Sequence of chain 1.A:
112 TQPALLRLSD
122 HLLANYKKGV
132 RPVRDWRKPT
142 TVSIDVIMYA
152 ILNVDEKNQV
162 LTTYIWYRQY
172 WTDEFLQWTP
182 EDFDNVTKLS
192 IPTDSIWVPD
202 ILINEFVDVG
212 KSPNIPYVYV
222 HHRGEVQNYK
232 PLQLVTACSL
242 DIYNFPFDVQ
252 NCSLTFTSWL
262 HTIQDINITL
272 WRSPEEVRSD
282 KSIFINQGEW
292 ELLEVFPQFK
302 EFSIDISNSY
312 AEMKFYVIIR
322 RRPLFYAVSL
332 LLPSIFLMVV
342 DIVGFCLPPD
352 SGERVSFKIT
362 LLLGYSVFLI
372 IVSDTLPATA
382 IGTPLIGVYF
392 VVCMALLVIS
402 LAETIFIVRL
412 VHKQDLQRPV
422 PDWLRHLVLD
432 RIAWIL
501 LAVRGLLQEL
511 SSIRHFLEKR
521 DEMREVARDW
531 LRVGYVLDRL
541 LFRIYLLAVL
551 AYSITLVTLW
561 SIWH

Binding-site contacts:
Ligand atom O4 contacts residue PHE300 of chain 1.A at 4.3 Å.
Ligand atom C5 contacts residue PHE300 of chain 1.A at 3.8 Å (hydrophobic).
Ligand atom O5 contacts residue ILE269 of chain 1.A at 3.9 Å.
Ligand atom O5 contacts residue PHE300 of chain 1.A at 4.1 Å.
Ligand atom C6 contacts residue PHE300 of chain 1.A at 4.5 Å (hydrophobic).
Ligand atom N2 contacts residue ASN268 of chain 1.A at 2.9 Å (h-bond).
Ligand atom C1 contacts residue ILE264 of chain 1.A at 4.5 Å (hydrophobic).
Ligand atom C5 contacts residue ILE269 of chain 1.A at 4.3 Å (hydrophobic).
Ligand atom C1 contacts residue ASN268 of chain 1.A at 1.4 Å.
Ligand atom C4 contacts residue ASN268 of chain 1.A at 4.2 Å.
Ligand atom C5 contacts residue THR270 of chain 1.A at 4.4 Å.
Ligand atom C8 contacts residue ASN268 of chain 1.A at 4.4 Å.
Ligand atom N2 contacts residue ILE264 of chain 1.A at 4.1 Å.
Ligand atom O6 contacts residue THR270 of chain 1.A at 3.3 Å.
Ligand atom O7 contacts residue ASN268 of chain 1.A at 3.2 Å (h-bond).
Ligand atom C7 contacts residue PHE300 of chain 1.A at 4.3 Å (hydrophobic).
Ligand atom C6 contacts residue THR270 of chain 1.A at 3.6 Å.
Ligand atom O7 contacts residue PHE300 of chain 1.A at 4.0 Å.
Ligand atom C8 contacts residue ILE264 of chain 1.A at 4.2 Å (hydrophobic).
Ligand atom C5 contacts residue ASN268 of chain 1.A at 3.7 Å.
Ligand atom C1 contacts residue PHE300 of chain 1.A at 4.1 Å (hydrophobic).
Ligand atom C6 contacts residue ILE269 of chain 1.A at 3.9 Å (hydrophobic).
Ligand atom C2 contacts residue ASN268 of chain 1.A at 2.5 Å.
Ligand atom C4 contacts residue PHE300 of chain 1.A at 4.5 Å (hydrophobic).
Ligand atom C7 contacts residue ASN268 of chain 1.A at 3.3 Å.
Ligand atom C8 contacts residue PHE300 of chain 1.A at 4.0 Å (hydrophobic).
Ligand atom O5 contacts residue THR270 of chain 1.A at 3.8 Å.
Ligand atom C7 contacts residue ILE264 of chain 1.A at 4.5 Å (hydrophobic).
Ligand atom C3 contacts residue ASN268 of chain 1.A at 3.8 Å.
Ligand atom O5 contacts residue ASN268 of chain 1.A at 2.4 Å (h-bond).

A protein and the small-molecule ligand that binds it are described below.
Small molecule (SMILES): CC(=O)N[C@H]1[C@H](O[C@H]2[C@H](O)[C@@H](NC(C)=O)CO[C@@H]2CO)O[C@H](CO)[C@@H](O)[C@@H]1O